Sequence of chain 2.B:
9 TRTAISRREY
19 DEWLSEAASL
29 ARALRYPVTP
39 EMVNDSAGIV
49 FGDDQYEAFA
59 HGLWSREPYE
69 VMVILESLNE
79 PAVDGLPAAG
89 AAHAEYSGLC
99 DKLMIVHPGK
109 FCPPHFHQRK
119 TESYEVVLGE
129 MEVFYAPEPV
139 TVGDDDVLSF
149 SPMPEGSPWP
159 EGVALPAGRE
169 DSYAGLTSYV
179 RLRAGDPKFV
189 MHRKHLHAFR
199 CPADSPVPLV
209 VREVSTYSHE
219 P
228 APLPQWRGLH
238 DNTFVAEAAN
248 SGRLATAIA

A protein and the small-molecule ligand that binds it are described below.
Small molecule (SMILES): OC[C@@H]1O[C@H](O)[C@@H](O)[C@@H](O)[C@H]1O

Binding-site contacts:
Ligand atom C2 contacts residue PRO204 of chain 2.B at 4.3 Å (hydrophobic).
Ligand atom O3 contacts residue ARG64 of chain 2.B at 3.1 Å (salt-bridge).
Ligand atom O5 contacts residue ALA26 of chain 1.A at 3.8 Å.
Ligand atom O1 contacts residue SER27 of chain 1.A at 4.2 Å.
Ligand atom O1 contacts residue PRO204 of chain 2.B at 2.9 Å (h-bond).
Ligand atom O1 contacts residue TRP62 of chain 2.B at 3.8 Å.
Ligand atom C6 contacts residue VAL36 of chain 1.A at 4.2 Å (hydrophobic).
Ligand atom C3 contacts residue ARG64 of chain 2.B at 4.0 Å.
Ligand atom C6 contacts residue PRO38 of chain 1.A at 4.1 Å (hydrophobic).
Ligand atom C2 contacts residue ARG64 of chain 2.B at 4.0 Å.
Ligand atom O6 contacts residue ARG30 of chain 1.A at 2.5 Å (salt-bridge).
Ligand atom O6 contacts residue VAL36 of chain 1.A at 3.8 Å.
Ligand atom O5 contacts residue VAL41 of chain 1.A at 3.9 Å.
Ligand atom C1 contacts residue PRO204 of chain 2.B at 2.9 Å (hydrophobic).
Ligand atom C1 contacts residue SER23 of chain 1.A at 4.3 Å.
Ligand atom C1 contacts residue ALA26 of chain 1.A at 4.5 Å (hydrophobic).
Ligand atom O1 contacts residue SER23 of chain 1.A at 3.3 Å.
Ligand atom C5 contacts residue VAL41 of chain 1.A at 4.1 Å (hydrophobic).
Ligand atom C6 contacts residue PRO204 of chain 2.B at 4.0 Å (hydrophobic).
Ligand atom C6 contacts residue ARG30 of chain 1.A at 3.8 Å.
Ligand atom O4 contacts residue PRO38 of chain 1.A at 3.5 Å.
Ligand atom C2 contacts residue VAL41 of chain 1.A at 4.4 Å (hydrophobic).
Ligand atom C6 contacts residue VAL41 of chain 1.A at 3.8 Å (hydrophobic).
Ligand atom O2 contacts residue SER23 of chain 1.A at 3.0 Å (h-bond).
Ligand atom O1 contacts residue ALA26 of chain 1.A at 3.9 Å.
Ligand atom C5 contacts residue PRO204 of chain 2.B at 3.5 Å (hydrophobic).
Ligand atom C4 contacts residue PRO38 of chain 1.A at 4.4 Å (hydrophobic).
Ligand atom O3 contacts residue PRO204 of chain 2.B at 3.8 Å.
Ligand atom C2 contacts residue SER23 of chain 1.A at 3.8 Å.
Ligand atom C4 contacts residue VAL41 of chain 1.A at 4.0 Å (hydrophobic).
Ligand atom C1 contacts residue TRP62 of chain 2.B at 4.3 Å (hydrophobic).
Ligand atom O5 contacts residue PRO204 of chain 2.B at 3.4 Å (h-bond).
Ligand atom O2 contacts residue TRP62 of chain 2.B at 3.7 Å.
Ligand atom C6 contacts residue THR37 of chain 1.A at 4.2 Å.
Ligand atom O6 contacts residue PRO204 of chain 2.B at 3.5 Å.
Ligand atom C1 contacts residue ARG64 of chain 2.B at 4.4 Å.
Ligand atom O2 contacts residue ARG64 of chain 2.B at 3.1 Å (salt-bridge).

Sequence of chain 1.A:
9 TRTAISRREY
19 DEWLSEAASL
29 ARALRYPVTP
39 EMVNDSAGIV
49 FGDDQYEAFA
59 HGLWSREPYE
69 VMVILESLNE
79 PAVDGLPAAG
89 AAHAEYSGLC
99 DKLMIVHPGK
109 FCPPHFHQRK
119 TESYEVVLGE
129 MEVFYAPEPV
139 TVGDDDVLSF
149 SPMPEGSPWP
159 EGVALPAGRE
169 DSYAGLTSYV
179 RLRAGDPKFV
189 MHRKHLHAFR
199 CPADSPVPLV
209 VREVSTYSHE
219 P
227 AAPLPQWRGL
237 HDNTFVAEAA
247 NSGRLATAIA